This protein binds this small molecule.
Small molecule (SMILES): CC(=O)N[C@H]1[C@H]([C@H](O)[C@H](O)CO)O[C@@](OC[C@H]2OC[C@H](NC(C)=O)[C@@H](O[C@@H]3O[C@H](CO)[C@H](O)[C@H](O)[C@H]3O)[C@@H]2O)(C(=O)O)C[C@@H]1O

Sequence of chain 1.A:
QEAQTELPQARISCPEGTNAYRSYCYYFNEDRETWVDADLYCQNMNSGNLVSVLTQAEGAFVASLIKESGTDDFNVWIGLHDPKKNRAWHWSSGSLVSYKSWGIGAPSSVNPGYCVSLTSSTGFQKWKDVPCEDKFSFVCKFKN

Binding-site contacts:
Ligand atom C4 contacts residue THR5 of chain 1.A at 3.6 Å.
Ligand atom C3 contacts residue ALA3 of chain 1.A at 3.7 Å (hydrophobic).
Ligand atom N2 contacts residue GLU6 of chain 1.A at 3.9 Å.
Ligand atom O5 contacts residue THR5 of chain 1.A at 2.2 Å (h-bond).
Ligand atom O6 contacts residue GLU2 of chain 1.A at 3.3 Å.
Ligand atom C8 contacts residue LEU7 of chain 1.A at 4.2 Å (hydrophobic).
Ligand atom N2 contacts residue ALA3 of chain 1.A at 4.3 Å.
Ligand atom O3 contacts residue ALA3 of chain 1.A at 4.0 Å.
Ligand atom C4 contacts residue ALA3 of chain 1.A at 4.4 Å (hydrophobic).
Ligand atom O3 contacts residue THR5 of chain 1.A at 4.4 Å.
Ligand atom C1 contacts residue GLU6 of chain 1.A at 3.5 Å.
Ligand atom C7 contacts residue GLU6 of chain 1.A at 3.9 Å.
Ligand atom C6 contacts residue ALA3 of chain 1.A at 3.5 Å (hydrophobic).
Ligand atom C7 contacts residue THR5 of chain 1.A at 4.0 Å.
Ligand atom C2 contacts residue GLU6 of chain 1.A at 4.0 Å.
Ligand atom C8 contacts residue THR5 of chain 1.A at 3.8 Å.
Ligand atom O7 contacts residue GLU6 of chain 1.A at 3.9 Å.
Ligand atom O6 contacts residue ALA3 of chain 1.A at 2.7 Å (h-bond).
Ligand atom N2 contacts residue THR5 of chain 1.A at 2.9 Å (h-bond).
Ligand atom O7 contacts residue PRO8 of chain 1.A at 3.4 Å.
Ligand atom C1 contacts residue ALA3 of chain 1.A at 4.0 Å (hydrophobic).
Ligand atom C3 contacts residue THR5 of chain 1.A at 4.2 Å.
Ligand atom C7 contacts residue PRO8 of chain 1.A at 4.3 Å (hydrophobic).
Ligand atom O5 contacts residue ALA3 of chain 1.A at 3.0 Å.
Ligand atom C1 contacts residue THR5 of chain 1.A at 1.5 Å.
Ligand atom C2 contacts residue THR5 of chain 1.A at 2.6 Å.
Ligand atom C5 contacts residue ALA3 of chain 1.A at 3.5 Å (hydrophobic).
Ligand atom C6 contacts residue THR5 of chain 1.A at 4.2 Å.
Ligand atom C7 contacts residue LEU7 of chain 1.A at 4.4 Å (hydrophobic).
Ligand atom C3 contacts residue THR5 of chain 1.A at 3.1 Å.
Ligand atom O5 contacts residue GLU6 of chain 1.A at 4.4 Å.
Ligand atom O6 contacts residue THR5 of chain 1.A at 3.8 Å.
Ligand atom C5 contacts residue ALA3 of chain 1.A at 4.1 Å (hydrophobic).
Ligand atom C5 contacts residue THR5 of chain 1.A at 2.9 Å.
Ligand atom O7 contacts residue LEU7 of chain 1.A at 4.1 Å.